The protein below binds the small molecule below.
Small molecule (SMILES): OC[C@H]1O[C@H](O)[C@@H](O)[C@@H](O)[C@@H]1O

Binding-site contacts:
Ligand atom O2 contacts residue GLY114 of chain 1.A at 4.0 Å.
Ligand atom C5 contacts residue TRP115 of chain 1.A at 3.7 Å (hydrophobic).
Ligand atom O6 contacts residue ARG132 of chain 1.A at 3.3 Å (salt-bridge).
Ligand atom C2 contacts residue TRP115 of chain 1.A at 2.5 Å (hydrophobic).
Ligand atom O2 contacts residue SER113 of chain 1.A at 3.9 Å.
Ligand atom O5 contacts residue TRP115 of chain 1.A at 2.3 Å.
Ligand atom C1 contacts residue ARG132 of chain 1.A at 4.4 Å.
Ligand atom O4 contacts residue TRP115 of chain 1.A at 4.2 Å.
Ligand atom O2 contacts residue TRP115 of chain 1.A at 3.1 Å.
Ligand atom C3 contacts residue TRP115 of chain 1.A at 3.8 Å (hydrophobic).
Ligand atom C1 contacts residue TRP115 of chain 1.A at 1.5 Å (hydrophobic).
Ligand atom C6 contacts residue TRP115 of chain 1.A at 4.5 Å (hydrophobic).
Ligand atom O5 contacts residue ARG132 of chain 1.A at 3.7 Å.
Ligand atom C4 contacts residue TRP115 of chain 1.A at 4.2 Å (hydrophobic).

Sequence of chain 1.A:
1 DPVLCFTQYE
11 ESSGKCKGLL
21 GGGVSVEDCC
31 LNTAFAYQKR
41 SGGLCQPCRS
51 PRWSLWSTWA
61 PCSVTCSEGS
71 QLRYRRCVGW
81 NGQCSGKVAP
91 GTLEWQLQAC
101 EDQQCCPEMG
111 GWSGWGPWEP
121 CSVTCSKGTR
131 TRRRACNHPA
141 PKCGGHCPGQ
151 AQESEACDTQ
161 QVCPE